Binding-site contacts:
Ligand atom O5 contacts residue GLU109 of chain 1.B at 3.7 Å.
Ligand atom C7 contacts residue ASN113 of chain 1.B at 3.7 Å.
Ligand atom O3 contacts residue ARG185 of chain 1.B at 4.4 Å.
Ligand atom O3 contacts residue NAG1 of chain 1.S at 4.0 Å.
Ligand atom C5 contacts residue PHE189 of chain 1.B at 4.3 Å (hydrophobic).
Ligand atom C3 contacts residue ASN113 of chain 1.B at 4.2 Å.
Ligand atom C6 contacts residue NAG1 of chain 1.S at 3.4 Å.
Ligand atom C1 contacts residue TYR116 of chain 1.B at 4.1 Å (hydrophobic).
Ligand atom O5 contacts residue ASN113 of chain 1.B at 2.9 Å (h-bond).
Ligand atom C8 contacts residue ASN113 of chain 1.B at 4.4 Å.
Ligand atom C2 contacts residue GLU109 of chain 1.B at 4.4 Å.
Ligand atom C4 contacts residue ARG185 of chain 1.B at 4.2 Å.
Ligand atom O4 contacts residue ARG185 of chain 1.B at 3.5 Å (salt-bridge).
Ligand atom O5 contacts residue PHE189 of chain 1.B at 4.1 Å.
Ligand atom O7 contacts residue ASN113 of chain 1.B at 3.9 Å.
Ligand atom C5 contacts residue TYR116 of chain 1.B at 4.4 Å (hydrophobic).
Ligand atom C5 contacts residue ASN113 of chain 1.B at 4.2 Å.
Ligand atom C6 contacts residue TYR116 of chain 1.B at 3.8 Å (hydrophobic).
Ligand atom O5 contacts residue TYR116 of chain 1.B at 3.7 Å.
Ligand atom C5 contacts residue NAG1 of chain 1.S at 3.6 Å.
Ligand atom C4 contacts residue NAG1 of chain 1.S at 3.1 Å.
Ligand atom O6 contacts residue TYR116 of chain 1.B at 2.5 Å (h-bond).
Ligand atom O6 contacts residue ASN113 of chain 1.B at 4.2 Å.
Ligand atom C2 contacts residue ASN113 of chain 1.B at 2.8 Å.
Ligand atom O6 contacts residue PHE189 of chain 1.B at 4.5 Å.
Ligand atom C3 contacts residue ARG185 of chain 1.B at 3.9 Å.
Ligand atom C3 contacts residue NAG1 of chain 1.S at 4.4 Å.
Ligand atom N2 contacts residue ASN113 of chain 1.B at 3.1 Å (h-bond).
Ligand atom O7 contacts residue LEU207 of chain 1.A at 3.9 Å.
Ligand atom C4 contacts residue LEU207 of chain 1.A at 4.3 Å (hydrophobic).
Ligand atom C1 contacts residue SER115 of chain 1.B at 4.2 Å.
Ligand atom C1 contacts residue GLU109 of chain 1.B at 4.1 Å.
Ligand atom O6 contacts residue GLU109 of chain 1.B at 3.6 Å.
Ligand atom C1 contacts residue ASN113 of chain 1.B at 2.3 Å.
Ligand atom O4 contacts residue NAG1 of chain 1.S at 2.1 Å (h-bond).

Sequence of chain 1.B:
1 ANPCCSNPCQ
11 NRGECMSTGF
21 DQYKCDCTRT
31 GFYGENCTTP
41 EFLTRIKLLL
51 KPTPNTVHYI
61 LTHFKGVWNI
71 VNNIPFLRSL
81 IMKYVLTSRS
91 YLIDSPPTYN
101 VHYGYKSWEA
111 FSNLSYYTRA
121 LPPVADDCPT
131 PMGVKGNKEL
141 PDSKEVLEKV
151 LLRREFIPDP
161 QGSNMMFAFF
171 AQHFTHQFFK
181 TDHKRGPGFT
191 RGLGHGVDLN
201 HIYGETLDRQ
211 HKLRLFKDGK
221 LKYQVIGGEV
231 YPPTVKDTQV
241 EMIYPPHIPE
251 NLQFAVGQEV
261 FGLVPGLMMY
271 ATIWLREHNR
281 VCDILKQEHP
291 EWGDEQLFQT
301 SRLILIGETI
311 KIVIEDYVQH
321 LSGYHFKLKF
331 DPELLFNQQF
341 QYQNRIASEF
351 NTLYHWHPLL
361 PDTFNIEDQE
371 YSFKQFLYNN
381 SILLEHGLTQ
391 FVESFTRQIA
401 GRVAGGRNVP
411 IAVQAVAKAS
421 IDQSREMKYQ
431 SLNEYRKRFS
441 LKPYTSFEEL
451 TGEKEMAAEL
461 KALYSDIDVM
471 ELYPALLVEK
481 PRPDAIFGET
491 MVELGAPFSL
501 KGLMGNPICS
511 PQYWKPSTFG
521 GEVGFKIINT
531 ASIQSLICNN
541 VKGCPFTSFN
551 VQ

Sequence of chain 1.A:
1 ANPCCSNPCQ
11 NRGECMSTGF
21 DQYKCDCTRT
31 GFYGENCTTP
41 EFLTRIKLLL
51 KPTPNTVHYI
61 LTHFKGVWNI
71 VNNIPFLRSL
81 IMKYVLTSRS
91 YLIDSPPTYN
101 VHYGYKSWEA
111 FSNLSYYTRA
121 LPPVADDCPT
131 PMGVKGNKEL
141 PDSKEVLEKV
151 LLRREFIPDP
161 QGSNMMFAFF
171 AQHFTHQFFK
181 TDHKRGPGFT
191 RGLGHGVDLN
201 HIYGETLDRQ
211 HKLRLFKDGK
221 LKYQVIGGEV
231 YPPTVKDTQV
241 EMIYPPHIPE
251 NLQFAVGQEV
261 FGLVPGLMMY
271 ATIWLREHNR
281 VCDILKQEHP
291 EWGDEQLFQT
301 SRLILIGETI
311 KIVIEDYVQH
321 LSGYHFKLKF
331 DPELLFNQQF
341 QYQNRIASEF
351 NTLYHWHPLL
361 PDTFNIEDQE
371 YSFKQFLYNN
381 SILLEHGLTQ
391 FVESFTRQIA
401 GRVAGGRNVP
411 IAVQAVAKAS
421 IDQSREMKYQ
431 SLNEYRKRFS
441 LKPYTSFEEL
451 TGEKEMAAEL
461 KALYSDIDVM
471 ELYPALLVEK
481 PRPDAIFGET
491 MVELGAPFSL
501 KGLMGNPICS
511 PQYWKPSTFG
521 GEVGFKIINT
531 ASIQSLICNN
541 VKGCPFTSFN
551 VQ

A small-molecule ligand and the protein it binds are described below.
Small molecule (SMILES): CC(=O)N[C@@H]1[C@@H](O)[C@H](O)[C@@H](CO)O[C@H]1O